Binding-site contacts:
Ligand atom C7 contacts residue ASN356 of chain 1.A at 3.2 Å.
Ligand atom C5 contacts residue ASN356 of chain 1.A at 3.7 Å.
Ligand atom C4 contacts residue ASN356 of chain 1.A at 4.1 Å.
Ligand atom C1 contacts residue TRP354 of chain 1.A at 3.4 Å (hydrophobic).
Ligand atom C1 contacts residue ASN356 of chain 1.A at 1.4 Å.
Ligand atom C1 contacts residue PRO355 of chain 1.A at 4.4 Å (hydrophobic).
Ligand atom C8 contacts residue ASN356 of chain 1.A at 4.2 Å.
Ligand atom C2 contacts residue TRP354 of chain 1.A at 4.2 Å (hydrophobic).
Ligand atom O5 contacts residue TRP354 of chain 1.A at 3.9 Å.
Ligand atom O7 contacts residue TRP354 of chain 1.A at 2.8 Å (h-bond).
Ligand atom C7 contacts residue ALA353 of chain 1.A at 4.4 Å (hydrophobic).
Ligand atom C8 contacts residue ASP361 of chain 1.A at 4.2 Å.
Ligand atom N2 contacts residue TRP354 of chain 1.A at 4.4 Å.
Ligand atom N2 contacts residue ASN356 of chain 1.A at 2.5 Å (h-bond).
Ligand atom O7 contacts residue ASN356 of chain 1.A at 3.5 Å (h-bond).
Ligand atom O3 contacts residue ASN356 of chain 1.A at 4.5 Å.
Ligand atom C8 contacts residue TRP352 of chain 1.A at 4.3 Å (hydrophobic).
Ligand atom C5 contacts residue TRP354 of chain 1.A at 3.9 Å (hydrophobic).
Ligand atom C7 contacts residue TRP354 of chain 1.A at 3.9 Å (hydrophobic).
Ligand atom C2 contacts residue ASN356 of chain 1.A at 2.1 Å.
Ligand atom C3 contacts residue ASN356 of chain 1.A at 3.5 Å.
Ligand atom C3 contacts residue TRP354 of chain 1.A at 4.3 Å (hydrophobic).
Ligand atom O5 contacts residue ASN356 of chain 1.A at 2.4 Å (h-bond).
Ligand atom O7 contacts residue ALA353 of chain 1.A at 3.3 Å (h-bond).
Ligand atom O7 contacts residue PRO355 of chain 1.A at 3.9 Å.

The protein below binds the small molecule below.
Small molecule (SMILES): CC(=O)N[C@@H]1[C@@H](O)[C@H](O)[C@@H](CO)O[C@H]1O

Sequence of chain 1.A:
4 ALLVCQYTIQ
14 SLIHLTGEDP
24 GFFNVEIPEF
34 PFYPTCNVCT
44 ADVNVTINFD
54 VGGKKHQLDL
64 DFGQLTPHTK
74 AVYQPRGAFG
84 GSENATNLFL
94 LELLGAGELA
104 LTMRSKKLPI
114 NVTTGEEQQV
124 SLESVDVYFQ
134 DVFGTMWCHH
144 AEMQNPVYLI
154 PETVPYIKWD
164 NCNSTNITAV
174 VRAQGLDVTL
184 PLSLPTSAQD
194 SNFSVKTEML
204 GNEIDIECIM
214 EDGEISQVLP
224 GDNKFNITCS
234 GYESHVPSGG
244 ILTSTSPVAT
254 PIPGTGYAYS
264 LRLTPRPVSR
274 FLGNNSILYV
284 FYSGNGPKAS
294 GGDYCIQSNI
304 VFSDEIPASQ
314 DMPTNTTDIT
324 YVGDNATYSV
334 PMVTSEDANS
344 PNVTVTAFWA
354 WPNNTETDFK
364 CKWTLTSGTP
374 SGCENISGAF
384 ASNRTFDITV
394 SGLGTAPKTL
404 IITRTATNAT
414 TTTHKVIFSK